Binding-site contacts:
Ligand atom CB2 contacts residue ALA28 of chain 1.A at 3.5 Å (hydrophobic).
Ligand atom N1 contacts residue ASP25 of chain 1.B at 2.7 Å (salt-bridge).
Ligand atom N3 contacts residue GLY48 of chain 1.A at 2.7 Å (h-bond).
Ligand atom OS contacts residue ALA28 of chain 1.B at 3.5 Å (h-bond).
Ligand atom O4 contacts residue GLY48 of chain 1.A at 2.8 Å (h-bond).
Ligand atom CA1 contacts residue GLY27 of chain 1.A at 3.5 Å.
Ligand atom O3 contacts residue GLY27 of chain 1.A at 3.5 Å (h-bond).
Ligand atom OE1 contacts residue ASP30 of chain 1.A at 3.0 Å (salt-bridge).
Ligand atom CG3 contacts residue GLY48 of chain 1.A at 3.4 Å.
Ligand atom O1 contacts residue GLY49 of chain 1.B at 3.1 Å.
Ligand atom CD11 contacts residue ILE50 of chain 1.A at 3.1 Å (hydrophobic).
Ligand atom CM contacts residue ASP25 of chain 1.B at 3.3 Å.
Ligand atom C4 contacts residue ASP25 of chain 1.A at 3.1 Å.
Ligand atom CA contacts residue GLY27 of chain 1.B at 3.2 Å.
Ligand atom CD contacts residue ASP30 of chain 1.A at 3.5 Å.
Ligand atom CE11 contacts residue GLY49 of chain 1.A at 3.4 Å.
Ligand atom OS contacts residue GLY27 of chain 1.B at 2.7 Å (h-bond).
Ligand atom O1 contacts residue GLY48 of chain 1.B at 3.6 Å (h-bond).
Ligand atom CE22 contacts residue GLY48 of chain 1.A at 3.2 Å.
Ligand atom N contacts residue GLY27 of chain 1.B at 3.0 Å (h-bond).
Ligand atom CB contacts residue GLY27 of chain 1.B at 2.9 Å.
Ligand atom N4 contacts residue ASP30 of chain 1.A at 3.2 Å (salt-bridge).
Ligand atom C3 contacts residue GLY48 of chain 1.B at 3.0 Å.
Ligand atom C2 contacts residue ILE50 of chain 1.A at 3.4 Å (hydrophobic).
Ligand atom CE21 contacts residue VAL82 of chain 1.B at 3.4 Å (hydrophobic).
Ligand atom OE2 contacts residue ASP30 of chain 1.A at 3.0 Å (salt-bridge).
Ligand atom CZ1 contacts residue PRO81 of chain 1.B at 3.5 Å (hydrophobic).
Ligand atom O3 contacts residue ASP29 of chain 1.A at 3.0 Å (salt-bridge).
Ligand atom N2 contacts residue GLY27 of chain 1.A at 3.1 Å (h-bond).
Ligand atom CE11 contacts residue PRO81 of chain 1.B at 3.4 Å (hydrophobic).
Ligand atom CA1 contacts residue ASP25 of chain 1.B at 3.5 Å.
Ligand atom OE2 contacts residue ILE47 of chain 1.A at 3.3 Å.
Ligand atom O3 contacts residue ALA28 of chain 1.A at 3.4 Å.
Ligand atom O contacts residue GLY49 of chain 1.A at 3.5 Å.
Ligand atom OS contacts residue ASP25 of chain 1.B at 3.2 Å (salt-bridge).
Ligand atom OS contacts residue ASP25 of chain 1.A at 2.9 Å (salt-bridge).
Ligand atom CE11 contacts residue ILE50 of chain 1.A at 3.4 Å (hydrophobic).
Ligand atom CB1 contacts residue ILE84 of chain 1.B at 3.5 Å (hydrophobic).
Ligand atom OE1 contacts residue ASP29 of chain 1.A at 3.3 Å (salt-bridge).
Ligand atom CD22 contacts residue GLY48 of chain 1.A at 2.9 Å.

A protein and the small-molecule ligand that binds it are described below.
Small molecule (SMILES): CC(C)(C)OC(=O)N[C@@H](Cc1ccccc1)[C@@H](O)CN[C@@H](Cc1ccccc1)C(=O)N[C@@H](CCC(=O)O)C(=O)N[C@@H](Cc1ccccc1)C(N)=O

Sequence of chain 1.B:
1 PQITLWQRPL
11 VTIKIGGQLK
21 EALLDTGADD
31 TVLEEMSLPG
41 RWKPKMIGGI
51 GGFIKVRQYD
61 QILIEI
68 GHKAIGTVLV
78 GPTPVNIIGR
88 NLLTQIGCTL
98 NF

Sequence of chain 1.A:
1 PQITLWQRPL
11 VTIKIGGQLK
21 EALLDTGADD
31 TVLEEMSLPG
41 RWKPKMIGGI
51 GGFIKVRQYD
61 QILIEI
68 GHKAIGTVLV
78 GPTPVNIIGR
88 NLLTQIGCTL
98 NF